Sequence of chain 1.A:
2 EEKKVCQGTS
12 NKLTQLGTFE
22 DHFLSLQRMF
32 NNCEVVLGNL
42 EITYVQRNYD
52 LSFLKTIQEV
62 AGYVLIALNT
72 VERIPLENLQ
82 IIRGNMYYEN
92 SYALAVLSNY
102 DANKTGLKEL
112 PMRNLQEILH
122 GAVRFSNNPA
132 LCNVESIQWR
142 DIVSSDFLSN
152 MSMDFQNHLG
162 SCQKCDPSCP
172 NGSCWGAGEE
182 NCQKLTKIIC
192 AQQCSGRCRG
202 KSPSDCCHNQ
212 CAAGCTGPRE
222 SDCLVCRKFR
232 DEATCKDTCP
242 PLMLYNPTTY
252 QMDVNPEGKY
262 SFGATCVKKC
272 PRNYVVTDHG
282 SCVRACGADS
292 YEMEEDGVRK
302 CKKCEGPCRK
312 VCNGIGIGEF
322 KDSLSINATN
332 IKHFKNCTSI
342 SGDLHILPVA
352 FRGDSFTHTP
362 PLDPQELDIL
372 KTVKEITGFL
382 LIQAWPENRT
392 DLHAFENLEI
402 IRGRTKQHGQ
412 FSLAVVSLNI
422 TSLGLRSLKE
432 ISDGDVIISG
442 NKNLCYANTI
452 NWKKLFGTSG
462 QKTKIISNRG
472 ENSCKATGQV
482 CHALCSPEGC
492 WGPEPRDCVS

A protein and the small-molecule ligand that binds it are described below.
Small molecule (SMILES): CC(=O)N[C@@H]1[C@@H](O)[C@H](O)[C@@H](CO)O[C@H]1O

Binding-site contacts:
Ligand atom C1 contacts residue GLU388 of chain 1.A at 3.9 Å.
Ligand atom C6 contacts residue ASN420 of chain 1.A at 3.8 Å.
Ligand atom O3 contacts residue GLU388 of chain 1.A at 3.2 Å (salt-bridge).
Ligand atom O7 contacts residue ASN420 of chain 1.A at 3.2 Å.
Ligand atom C4 contacts residue GLU388 of chain 1.A at 4.0 Å.
Ligand atom C1 contacts residue ASN420 of chain 1.A at 1.4 Å.
Ligand atom O5 contacts residue GLU388 of chain 1.A at 4.5 Å.
Ligand atom C2 contacts residue ASN420 of chain 1.A at 2.5 Å.
Ligand atom C5 contacts residue ASN420 of chain 1.A at 3.2 Å.
Ligand atom O7 contacts residue GLU388 of chain 1.A at 4.0 Å.
Ligand atom C2 contacts residue GLU388 of chain 1.A at 4.2 Å.
Ligand atom C3 contacts residue ASN420 of chain 1.A at 3.5 Å.
Ligand atom C4 contacts residue ASN420 of chain 1.A at 3.2 Å.
Ligand atom C7 contacts residue ASN420 of chain 1.A at 3.6 Å.
Ligand atom C3 contacts residue GLU388 of chain 1.A at 4.3 Å.
Ligand atom O5 contacts residue ASN444 of chain 1.A at 4.2 Å.
Ligand atom C6 contacts residue GLU388 of chain 1.A at 4.5 Å.
Ligand atom O5 contacts residue ASN420 of chain 1.A at 2.4 Å (h-bond).
Ligand atom N2 contacts residue ASN420 of chain 1.A at 3.6 Å (h-bond).
Ligand atom O3 contacts residue ASN420 of chain 1.A at 4.3 Å.